Sequence of chain 1.B:
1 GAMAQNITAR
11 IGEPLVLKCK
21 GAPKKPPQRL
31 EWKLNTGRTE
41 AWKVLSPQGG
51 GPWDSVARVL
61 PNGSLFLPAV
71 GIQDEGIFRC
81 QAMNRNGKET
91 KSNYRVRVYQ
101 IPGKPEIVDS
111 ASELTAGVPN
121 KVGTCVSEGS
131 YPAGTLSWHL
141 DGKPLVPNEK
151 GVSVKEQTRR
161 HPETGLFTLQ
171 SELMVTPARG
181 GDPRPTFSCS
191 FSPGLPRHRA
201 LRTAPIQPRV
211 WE

Binding-site contacts:
Ligand atom C05 contacts residue PRO61 of chain 1.A at 4.0 Å (hydrophobic).
Ligand atom C08 contacts residue PRO61 of chain 1.A at 4.0 Å (hydrophobic).
Ligand atom C05 contacts residue VAL59 of chain 1.A at 3.2 Å (hydrophobic).
Ligand atom N07 contacts residue Y6S1 of chain 1.Q at 3.4 Å.
Ligand atom C02 contacts residue Y6S1 of chain 1.Q at 3.4 Å.
Ligand atom I13 contacts residue Y6S1 of chain 1.I at 3.9 Å.
Ligand atom N07 contacts residue PRO61 of chain 1.A at 4.2 Å.
Ligand atom C05 contacts residue LEU60 of chain 1.A at 4.3 Å (hydrophobic).
Ligand atom C02 contacts residue PRO68 of chain 1.B at 3.6 Å (hydrophobic).
Ligand atom C03 contacts residue PRO61 of chain 1.A at 4.1 Å (hydrophobic).
Ligand atom C04 contacts residue PRO61 of chain 1.A at 3.9 Å (hydrophobic).
Ligand atom I13 contacts residue PHE66 of chain 1.B at 4.1 Å.
Ligand atom C08 contacts residue Y6S1 of chain 1.Q at 4.2 Å.
Ligand atom C06 contacts residue ARG58 of chain 1.A at 4.0 Å.
Ligand atom N07 contacts residue PRO68 of chain 1.B at 4.5 Å.
Ligand atom C03 contacts residue Y6S1 of chain 1.Q at 3.6 Å.
Ligand atom C06 contacts residue VAL59 of chain 1.A at 3.3 Å (hydrophobic).
Ligand atom O12 contacts residue PRO61 of chain 1.A at 4.3 Å.
Ligand atom C03 contacts residue PRO68 of chain 1.B at 4.3 Å (hydrophobic).
Ligand atom I13 contacts residue Y6S1 of chain 1.Q at 4.1 Å.
Ligand atom C06 contacts residue PRO61 of chain 1.A at 4.5 Å (hydrophobic).
Ligand atom I13 contacts residue LEU60 of chain 1.A at 3.8 Å.
Ligand atom I13 contacts residue PHE66 of chain 1.A at 3.9 Å.
Ligand atom C01 contacts residue PRO68 of chain 1.B at 4.3 Å (hydrophobic).
Ligand atom C04 contacts residue Y6S1 of chain 1.Q at 4.3 Å.
Ligand atom C09 contacts residue PRO61 of chain 1.A at 3.9 Å (hydrophobic).
Ligand atom C06 contacts residue LEU60 of chain 1.A at 4.2 Å (hydrophobic).
Ligand atom C01 contacts residue Y6S1 of chain 1.Q at 4.0 Å.
Ligand atom C01 contacts residue LEU60 of chain 1.A at 3.9 Å (hydrophobic).
Ligand atom I13 contacts residue ARG58 of chain 1.A at 4.4 Å.

Sequence of chain 1.A:
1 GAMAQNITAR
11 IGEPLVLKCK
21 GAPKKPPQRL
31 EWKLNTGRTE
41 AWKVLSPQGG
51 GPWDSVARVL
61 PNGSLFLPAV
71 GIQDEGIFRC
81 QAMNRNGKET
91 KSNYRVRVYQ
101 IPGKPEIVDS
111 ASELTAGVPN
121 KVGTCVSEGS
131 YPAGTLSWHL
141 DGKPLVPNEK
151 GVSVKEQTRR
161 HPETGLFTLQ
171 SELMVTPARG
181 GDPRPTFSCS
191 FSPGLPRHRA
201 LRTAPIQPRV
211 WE

This small molecule binds to this protein.
Small molecule (SMILES): O=C(O)c1cc2ccc(I)cc2[nH]1